This small molecule binds to this protein.
Small molecule (SMILES): C[C@H](O)CP(=O)(O)O

Binding-site contacts:
Ligand atom O6 contacts residue GLU132 of chain 1.C at 2.4 Å (salt-bridge).
Ligand atom O13 contacts residue HIS128 of chain 1.C at 3.3 Å (h-bond).
Ligand atom O13 contacts residue HIS171 of chain 1.C at 3.7 Å.
Ligand atom O13 contacts residue MN1 of chain 1.I at 2.1 Å.
Ligand atom C2 contacts residue LYS21 of chain 1.B at 4.2 Å.
Ligand atom C1 contacts residue ALA186 of chain 1.C at 4.0 Å (hydrophobic).
Ligand atom O14 contacts residue TYR95 of chain 1.C at 2.5 Å (h-bond).
Ligand atom C2 contacts residue LEU112 of chain 1.C at 4.1 Å (hydrophobic).
Ligand atom C2 contacts residue TYR95 of chain 1.C at 4.2 Å (hydrophobic).
Ligand atom O15 contacts residue TYR93 of chain 1.C at 3.8 Å.
Ligand atom C3 contacts residue PHE173 of chain 1.C at 4.0 Å (hydrophobic).
Ligand atom O15 contacts residue ASN125 of chain 1.C at 2.5 Å (h-bond).
Ligand atom C3 contacts residue MN1 of chain 1.I at 3.1 Å.
Ligand atom C1 contacts residue MN1 of chain 1.I at 4.2 Å.
Ligand atom C1 contacts residue GLU132 of chain 1.C at 3.2 Å.
Ligand atom O6 contacts residue MN1 of chain 1.I at 1.8 Å.
Ligand atom C3 contacts residue HIS171 of chain 1.C at 3.8 Å.
Ligand atom O15 contacts residue TYR95 of chain 1.C at 4.0 Å.
Ligand atom C2 contacts residue TYR93 of chain 1.C at 3.9 Å (hydrophobic).
Ligand atom P1 contacts residue ASN125 of chain 1.C at 3.5 Å.
Ligand atom P1 contacts residue MN1 of chain 1.I at 3.3 Å.
Ligand atom O14 contacts residue ARG87 of chain 1.C at 3.7 Å.
Ligand atom C1 contacts residue ILE184 of chain 1.C at 4.0 Å (hydrophobic).
Ligand atom O6 contacts residue HIS128 of chain 1.C at 4.2 Å.
Ligand atom C3 contacts residue TYR93 of chain 1.C at 4.3 Å (hydrophobic).
Ligand atom C2 contacts residue MN1 of chain 1.I at 3.5 Å.
Ligand atom O15 contacts residue ARG87 of chain 1.C at 2.8 Å (salt-bridge).
Ligand atom P1 contacts residue LYS21 of chain 1.B at 3.4 Å.
Ligand atom O14 contacts residue LYS21 of chain 1.B at 2.6 Å (salt-bridge).
Ligand atom P1 contacts residue TYR95 of chain 1.C at 3.8 Å.
Ligand atom O13 contacts residue LYS21 of chain 1.B at 3.1 Å (salt-bridge).
Ligand atom C3 contacts residue GLU132 of chain 1.C at 3.4 Å.
Ligand atom C1 contacts residue PHE173 of chain 1.C at 3.8 Å (hydrophobic).
Ligand atom P1 contacts residue ARG87 of chain 1.C at 3.9 Å.
Ligand atom P1 contacts residue TYR93 of chain 1.C at 4.3 Å.
Ligand atom O6 contacts residue PHE173 of chain 1.C at 4.3 Å.
Ligand atom C1 contacts residue LEU112 of chain 1.C at 3.9 Å (hydrophobic).
Ligand atom O13 contacts residue ASN125 of chain 1.C at 3.1 Å (h-bond).
Ligand atom O6 contacts residue HIS171 of chain 1.C at 2.8 Å (h-bond).
Ligand atom O15 contacts residue MN1 of chain 1.I at 4.2 Å.

Sequence of chain 1.B:
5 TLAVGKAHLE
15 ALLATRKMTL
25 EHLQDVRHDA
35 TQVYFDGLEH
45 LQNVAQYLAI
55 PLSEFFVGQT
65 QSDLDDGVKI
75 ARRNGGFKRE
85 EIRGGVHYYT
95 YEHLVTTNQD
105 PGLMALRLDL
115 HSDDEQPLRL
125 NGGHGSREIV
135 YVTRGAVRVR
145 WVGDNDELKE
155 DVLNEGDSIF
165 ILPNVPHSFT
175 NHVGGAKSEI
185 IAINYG

Sequence of chain 1.C:
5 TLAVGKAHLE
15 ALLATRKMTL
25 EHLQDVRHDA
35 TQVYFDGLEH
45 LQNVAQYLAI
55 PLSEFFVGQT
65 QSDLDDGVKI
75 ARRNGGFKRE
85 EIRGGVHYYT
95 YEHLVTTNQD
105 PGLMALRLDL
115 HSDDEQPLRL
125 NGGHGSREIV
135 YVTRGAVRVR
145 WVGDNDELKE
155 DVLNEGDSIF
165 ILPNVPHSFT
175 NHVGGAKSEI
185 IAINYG